Sequence of chain 1.A:
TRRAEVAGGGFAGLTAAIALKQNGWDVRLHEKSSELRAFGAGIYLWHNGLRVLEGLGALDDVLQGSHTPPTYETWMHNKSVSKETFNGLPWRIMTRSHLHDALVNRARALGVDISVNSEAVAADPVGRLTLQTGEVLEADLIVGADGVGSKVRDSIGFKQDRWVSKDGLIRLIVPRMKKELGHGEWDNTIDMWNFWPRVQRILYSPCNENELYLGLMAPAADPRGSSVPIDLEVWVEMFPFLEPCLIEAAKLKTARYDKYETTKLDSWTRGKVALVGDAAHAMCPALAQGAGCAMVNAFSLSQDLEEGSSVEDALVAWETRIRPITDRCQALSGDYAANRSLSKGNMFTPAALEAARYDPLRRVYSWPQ

This protein binds this small molecule.
Small molecule (SMILES): O=C(O)c1cncc(O)c1

Binding-site contacts:
Ligand atom OAA contacts residue ARG211 of chain 1.A at 3.5 Å (salt-bridge).
Ligand atom CAJ contacts residue PRO295 of chain 1.A at 3.4 Å (hydrophobic).
Ligand atom OAA contacts residue MET227 of chain 1.A at 4.0 Å.
Ligand atom OAA contacts residue PRO295 of chain 1.A at 3.7 Å.
Ligand atom CAH contacts residue MET227 of chain 1.A at 4.4 Å (hydrophobic).
Ligand atom CAD contacts residue ALA298 of chain 1.A at 4.0 Å (hydrophobic).
Ligand atom CAH contacts residue PRO295 of chain 1.A at 4.1 Å (hydrophobic).
Ligand atom CAH contacts residue ARG211 of chain 1.A at 3.4 Å.
Ligand atom OAC contacts residue PRO295 of chain 1.A at 4.2 Å.
Ligand atom CAD contacts residue PRO295 of chain 1.A at 3.5 Å (hydrophobic).
Ligand atom CAD contacts residue LEU213 of chain 1.A at 3.5 Å (hydrophobic).
Ligand atom CAF contacts residue PRO295 of chain 1.A at 3.6 Å (hydrophobic).
Ligand atom CAE contacts residue LEU352 of chain 1.A at 3.9 Å (hydrophobic).
Ligand atom CAE contacts residue LEU213 of chain 1.A at 4.5 Å (hydrophobic).
Ligand atom NAG contacts residue LEU213 of chain 1.A at 3.9 Å.
Ligand atom NAG contacts residue ALA298 of chain 1.A at 4.2 Å.
Ligand atom OAB contacts residue ALA296 of chain 1.A at 3.6 Å.
Ligand atom CAE contacts residue PRO295 of chain 1.A at 3.3 Å (hydrophobic).
Ligand atom CAI contacts residue FAD1 of chain 1.B at 4.3 Å.
Ligand atom OAB contacts residue LEU352 of chain 1.A at 3.6 Å.
Ligand atom CAJ contacts residue ALA296 of chain 1.A at 4.0 Å (hydrophobic).
Ligand atom CAH contacts residue ALA296 of chain 1.A at 4.0 Å (hydrophobic).
Ligand atom OAC contacts residue FAD1 of chain 1.B at 3.4 Å (h-bond).
Ligand atom OAA contacts residue TYR270 of chain 1.A at 3.8 Å.
Ligand atom CAF contacts residue LEU213 of chain 1.A at 4.2 Å (hydrophobic).
Ligand atom OAC contacts residue TYR223 of chain 1.A at 3.7 Å.
Ligand atom CAI contacts residue PRO295 of chain 1.A at 3.6 Å (hydrophobic).
Ligand atom OAC contacts residue LEU213 of chain 1.A at 4.0 Å.
Ligand atom NAG contacts residue ALA296 of chain 1.A at 3.6 Å (h-bond).
Ligand atom OAB contacts residue ARG211 of chain 1.A at 2.9 Å (salt-bridge).
Ligand atom NAG contacts residue PRO295 of chain 1.A at 3.3 Å (h-bond).
Ligand atom NAG contacts residue TYR82 of chain 1.A at 4.1 Å.
Ligand atom CAE contacts residue ALA296 of chain 1.A at 3.4 Å (hydrophobic).
Ligand atom CAJ contacts residue ARG211 of chain 1.A at 3.8 Å.
Ligand atom CAI contacts residue LEU213 of chain 1.A at 3.7 Å (hydrophobic).
Ligand atom CAE contacts residue ARG211 of chain 1.A at 3.8 Å.